A protein and the small-molecule ligand that binds it are described below.
Small molecule (SMILES): NC1=N[C@H](O)[C@H]2[C@H]3O[C@]4(O)O[C@@H]([C@@H](O)[C@@]2(N1)[C@@H]4O)[C@]3(O)CO

Binding-site contacts:
Ligand atom N18 contacts residue ASP404 of chain 1.B at 3.9 Å.
Ligand atom O20 contacts residue ARG965 of chain 1.B at 4.0 Å.
Ligand atom C09 contacts residue GLU973 of chain 1.B at 4.0 Å.
Ligand atom O20 contacts residue GLU973 of chain 1.B at 2.1 Å (salt-bridge).
Ligand atom C07 contacts residue GLY1450 of chain 1.B at 3.9 Å.
Ligand atom N14 contacts residue GLU970 of chain 1.B at 3.9 Å.
Ligand atom N14 contacts residue LYS1449 of chain 1.B at 4.1 Å.
Ligand atom O08 contacts residue TRP1451 of chain 1.B at 3.8 Å.
Ligand atom N18 contacts residue GLU973 of chain 1.B at 3.8 Å.
Ligand atom C13 contacts residue GLU973 of chain 1.B at 3.6 Å.
Ligand atom C15 contacts residue LYS1449 of chain 1.B at 4.0 Å.
Ligand atom N12 contacts residue GLU973 of chain 1.B at 2.6 Å (salt-bridge).
Ligand atom C15 contacts residue GLU407 of chain 1.B at 3.8 Å.
Ligand atom N18 contacts residue TYR405 of chain 1.B at 3.6 Å.
Ligand atom O16 contacts residue GLU407 of chain 1.B at 3.2 Å (salt-bridge).
Ligand atom O10 contacts residue PHE1448 of chain 1.B at 3.2 Å (h-bond).
Ligand atom C17 contacts residue GLU407 of chain 1.B at 3.6 Å.
Ligand atom O10 contacts residue GLU970 of chain 1.B at 3.6 Å (salt-bridge).
Ligand atom C19 contacts residue GLU973 of chain 1.B at 3.1 Å.
Ligand atom N12 contacts residue GLU970 of chain 1.B at 3.5 Å (salt-bridge).
Ligand atom C13 contacts residue TYR405 of chain 1.B at 4.0 Å (hydrophobic).
Ligand atom C07 contacts residue THR1452 of chain 1.B at 4.0 Å.
Ligand atom O16 contacts residue ASP1744 of chain 1.B at 3.9 Å.
Ligand atom O10 contacts residue LYS1449 of chain 1.B at 4.0 Å.
Ligand atom O10 contacts residue TRP1451 of chain 1.B at 3.9 Å.
Ligand atom O08 contacts residue THR1452 of chain 1.B at 3.2 Å (h-bond).
Ligand atom O16 contacts residue GLY1742 of chain 1.B at 3.4 Å.
Ligand atom O16 contacts residue LYS1449 of chain 1.B at 3.8 Å.
Ligand atom N18 contacts residue GLU970 of chain 1.B at 2.8 Å (salt-bridge).
Ligand atom C13 contacts residue GLU970 of chain 1.B at 3.1 Å.
Ligand atom O10 contacts residue GLY1450 of chain 1.B at 3.6 Å (h-bond).
Ligand atom N14 contacts residue GLU407 of chain 1.B at 3.8 Å.
Ligand atom O04 contacts residue TYR405 of chain 1.B at 3.6 Å (h-bond).
Ligand atom O08 contacts residue GLY1450 of chain 1.B at 3.5 Å (h-bond).
Ligand atom O06 contacts residue ASP1744 of chain 1.B at 3.9 Å.
Ligand atom O04 contacts residue GLU407 of chain 1.B at 3.8 Å.
Ligand atom O06 contacts residue GLY1450 of chain 1.B at 3.3 Å (h-bond).
Ligand atom C11 contacts residue GLU973 of chain 1.B at 3.4 Å.
Ligand atom C19 contacts residue TYR405 of chain 1.B at 4.0 Å (hydrophobic).
Ligand atom O01 contacts residue THR1452 of chain 1.B at 3.8 Å.

Sequence of chain 1.B:
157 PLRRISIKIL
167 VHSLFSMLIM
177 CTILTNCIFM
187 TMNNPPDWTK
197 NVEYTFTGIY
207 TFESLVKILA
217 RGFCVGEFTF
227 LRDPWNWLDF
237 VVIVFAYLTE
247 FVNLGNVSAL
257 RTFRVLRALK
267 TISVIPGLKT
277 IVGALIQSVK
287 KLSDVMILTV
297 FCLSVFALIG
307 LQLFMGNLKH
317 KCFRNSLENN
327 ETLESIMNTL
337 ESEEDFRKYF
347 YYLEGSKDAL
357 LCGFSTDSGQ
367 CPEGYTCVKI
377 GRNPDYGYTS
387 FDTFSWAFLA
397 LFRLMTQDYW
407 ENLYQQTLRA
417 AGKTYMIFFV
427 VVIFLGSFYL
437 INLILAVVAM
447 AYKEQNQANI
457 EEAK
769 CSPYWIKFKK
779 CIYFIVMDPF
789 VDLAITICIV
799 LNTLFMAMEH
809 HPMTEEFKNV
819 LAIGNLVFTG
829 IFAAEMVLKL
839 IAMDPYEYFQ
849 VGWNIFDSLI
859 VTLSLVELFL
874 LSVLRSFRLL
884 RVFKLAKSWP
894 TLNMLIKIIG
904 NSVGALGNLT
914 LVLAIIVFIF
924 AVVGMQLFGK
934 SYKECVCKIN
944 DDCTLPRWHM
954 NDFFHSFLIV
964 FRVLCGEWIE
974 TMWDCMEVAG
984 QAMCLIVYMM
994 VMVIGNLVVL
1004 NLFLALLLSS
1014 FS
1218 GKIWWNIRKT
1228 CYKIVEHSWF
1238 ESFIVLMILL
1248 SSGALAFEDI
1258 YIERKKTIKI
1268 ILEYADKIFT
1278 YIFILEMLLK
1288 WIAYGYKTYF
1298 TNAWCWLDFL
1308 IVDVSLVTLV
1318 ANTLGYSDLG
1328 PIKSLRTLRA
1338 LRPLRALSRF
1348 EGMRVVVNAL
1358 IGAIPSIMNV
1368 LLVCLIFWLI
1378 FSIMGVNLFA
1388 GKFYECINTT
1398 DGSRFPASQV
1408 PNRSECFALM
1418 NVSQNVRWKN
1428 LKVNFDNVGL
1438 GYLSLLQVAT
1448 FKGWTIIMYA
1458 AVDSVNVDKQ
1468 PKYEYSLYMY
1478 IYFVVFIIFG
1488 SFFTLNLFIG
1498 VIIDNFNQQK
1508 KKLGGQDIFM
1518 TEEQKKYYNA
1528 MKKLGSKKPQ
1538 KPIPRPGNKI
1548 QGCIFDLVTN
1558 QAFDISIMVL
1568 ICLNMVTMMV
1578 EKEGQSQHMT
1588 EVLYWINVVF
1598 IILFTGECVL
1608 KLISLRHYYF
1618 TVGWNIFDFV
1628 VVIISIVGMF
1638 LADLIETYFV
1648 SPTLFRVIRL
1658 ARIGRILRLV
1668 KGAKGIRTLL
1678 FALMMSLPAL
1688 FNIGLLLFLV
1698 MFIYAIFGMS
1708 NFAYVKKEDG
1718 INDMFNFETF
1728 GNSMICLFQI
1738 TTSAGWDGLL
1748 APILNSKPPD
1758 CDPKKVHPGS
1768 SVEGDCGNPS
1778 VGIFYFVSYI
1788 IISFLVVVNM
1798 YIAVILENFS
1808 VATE